Sequence of chain 1.A:
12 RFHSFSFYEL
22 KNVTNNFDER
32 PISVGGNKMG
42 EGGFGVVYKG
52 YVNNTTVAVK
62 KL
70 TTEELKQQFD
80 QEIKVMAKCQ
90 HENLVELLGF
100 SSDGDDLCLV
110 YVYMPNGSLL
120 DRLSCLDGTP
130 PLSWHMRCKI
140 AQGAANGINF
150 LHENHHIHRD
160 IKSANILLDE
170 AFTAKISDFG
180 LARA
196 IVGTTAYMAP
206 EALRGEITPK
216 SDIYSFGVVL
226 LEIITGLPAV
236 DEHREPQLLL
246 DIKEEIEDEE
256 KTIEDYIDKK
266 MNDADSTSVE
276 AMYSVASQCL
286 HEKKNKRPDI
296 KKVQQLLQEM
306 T

Binding-site contacts:
Ligand atom C16 contacts residue GLY41 of chain 1.A at 3.7 Å.
Ligand atom C1 contacts residue ALA59 of chain 1.A at 3.6 Å (hydrophobic).
Ligand atom C10 contacts residue TYR110 of chain 1.A at 3.8 Å (hydrophobic).
Ligand atom C10 contacts residue LEU166 of chain 1.A at 3.4 Å (hydrophobic).
Ligand atom C16 contacts residue MET40 of chain 1.A at 3.5 Å (hydrophobic).
Ligand atom C15 contacts residue GLY41 of chain 1.A at 3.7 Å.
Ligand atom F36 contacts residue VAL111 of chain 1.A at 3.7 Å.
Ligand atom N26 contacts residue TYR110 of chain 1.A at 3.2 Å.
Ligand atom C5 contacts residue TYR112 of chain 1.A at 3.7 Å (hydrophobic).
Ligand atom C9 contacts residue GLY116 of chain 1.A at 3.6 Å.
Ligand atom C6 contacts residue TYR110 of chain 1.A at 3.8 Å (hydrophobic).
Ligand atom C23 contacts residue GLU81 of chain 1.A at 3.3 Å.
Ligand atom C18 contacts residue ARG121 of chain 1.A at 3.6 Å.
Ligand atom C1 contacts residue MET113 of chain 1.A at 3.8 Å (hydrophobic).
Ligand atom C2 contacts residue TYR110 of chain 1.A at 3.6 Å (hydrophobic).
Ligand atom C5 contacts residue PRO114 of chain 1.A at 3.7 Å (hydrophobic).
Ligand atom C5 contacts residue GLY116 of chain 1.A at 3.5 Å.
Ligand atom N34 contacts residue MET113 of chain 1.A at 2.7 Å (h-bond).
Ligand atom C1 contacts residue LEU166 of chain 1.A at 3.7 Å (hydrophobic).
Ligand atom C20 contacts residue THR128 of chain 1.A at 3.8 Å.
Ligand atom N27 contacts residue LYS61 of chain 1.A at 3.4 Å.
Ligand atom C9 contacts residue MET113 of chain 1.A at 3.2 Å (hydrophobic).
Ligand atom C1 contacts residue VAL111 of chain 1.A at 3.6 Å (hydrophobic).
Ligand atom C25 contacts residue THR128 of chain 1.A at 3.7 Å.
Ligand atom C13 contacts residue TYR110 of chain 1.A at 3.2 Å (hydrophobic).
Ligand atom C20 contacts residue ARG121 of chain 1.A at 3.7 Å.
Ligand atom C23 contacts residue TYR110 of chain 1.A at 3.1 Å (hydrophobic).
Ligand atom N26 contacts residue SER176 of chain 1.A at 3.8 Å.
Ligand atom C14 contacts residue MET113 of chain 1.A at 3.5 Å (hydrophobic).
Ligand atom C18 contacts residue PRO114 of chain 1.A at 3.5 Å (hydrophobic).
Ligand atom C23 contacts residue ASP177 of chain 1.A at 3.6 Å.
Ligand atom C25 contacts residue ASP126 of chain 1.A at 3.8 Å.
Ligand atom C8 contacts residue LEU166 of chain 1.A at 3.8 Å (hydrophobic).
Ligand atom F36 contacts residue TYR110 of chain 1.A at 2.8 Å.
Ligand atom N29 contacts residue LEU166 of chain 1.A at 3.5 Å.
Ligand atom N30 contacts residue MET113 of chain 1.A at 3.2 Å (h-bond).
Ligand atom C7 contacts residue ALA59 of chain 1.A at 3.8 Å (hydrophobic).
Ligand atom N34 contacts residue TYR112 of chain 1.A at 3.5 Å.
Ligand atom C11 contacts residue LEU166 of chain 1.A at 3.3 Å (hydrophobic).
Ligand atom C5 contacts residue MET113 of chain 1.A at 3.2 Å (hydrophobic).

This small molecule binds to this protein.
Small molecule (SMILES): Cc1ncc(-c2nc3c(OC4(C)CC4)nc(Nc4cnn(C5CCN(C)CC5)c4)nc3cc2F)cn1